Sequence of chain 1.A:
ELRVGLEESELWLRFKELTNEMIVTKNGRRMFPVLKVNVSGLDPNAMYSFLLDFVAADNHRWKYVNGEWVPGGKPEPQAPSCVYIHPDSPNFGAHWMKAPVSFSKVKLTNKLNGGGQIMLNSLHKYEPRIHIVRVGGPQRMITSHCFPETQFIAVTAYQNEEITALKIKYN

A protein and the small-molecule ligand that binds it are described below.
Small molecule (SMILES): Cn1cc(Cl)c(C(=O)NC2CCCC2)n1

Binding-site contacts:
Ligand atom O08 contacts residue ILE86 of chain 1.A at 4.1 Å.
Ligand atom N09 contacts residue ILE86 of chain 1.A at 4.1 Å.
Ligand atom C13 contacts residue VAL136 of chain 1.A at 3.5 Å (hydrophobic).
Ligand atom C11 contacts residue LEU52 of chain 1.A at 4.1 Å (hydrophobic).
Ligand atom O08 contacts residue SER50 of chain 1.A at 3.0 Å (h-bond).
Ligand atom N06 contacts residue ILE86 of chain 1.A at 4.3 Å.
Ligand atom C14 contacts residue SER50 of chain 1.A at 3.5 Å.
Ligand atom C13 contacts residue VAL134 of chain 1.A at 3.7 Å (hydrophobic).
Ligand atom C12 contacts residue LEU52 of chain 1.A at 3.8 Å (hydrophobic).
Ligand atom C04 contacts residue ILE86 of chain 1.A at 4.3 Å (hydrophobic).
Ligand atom C12 contacts residue SER50 of chain 1.A at 4.3 Å.
Ligand atom CL15 contacts residue ILE86 of chain 1.A at 3.9 Å.
Ligand atom C14 contacts residue VAL136 of chain 1.A at 3.6 Å (hydrophobic).
Ligand atom C12 contacts residue VAL134 of chain 1.A at 4.1 Å (hydrophobic).
Ligand atom O08 contacts residue SER90 of chain 1.A at 4.3 Å.
Ligand atom C07 contacts residue ILE86 of chain 1.A at 4.0 Å (hydrophobic).
Ligand atom CL15 contacts residue SER90 of chain 1.A at 3.2 Å.
Ligand atom C07 contacts residue SER50 of chain 1.A at 4.2 Å.
Ligand atom C05 contacts residue ILE86 of chain 1.A at 3.9 Å (hydrophobic).
Ligand atom CL15 contacts residue PRO91 of chain 1.A at 3.7 Å.
Ligand atom C13 contacts residue ARG141 of chain 1.A at 4.5 Å.
Ligand atom C11 contacts residue ILE86 of chain 1.A at 4.2 Å (hydrophobic).
Ligand atom C13 contacts residue SER50 of chain 1.A at 4.2 Å.